Sequence of chain 1.B:
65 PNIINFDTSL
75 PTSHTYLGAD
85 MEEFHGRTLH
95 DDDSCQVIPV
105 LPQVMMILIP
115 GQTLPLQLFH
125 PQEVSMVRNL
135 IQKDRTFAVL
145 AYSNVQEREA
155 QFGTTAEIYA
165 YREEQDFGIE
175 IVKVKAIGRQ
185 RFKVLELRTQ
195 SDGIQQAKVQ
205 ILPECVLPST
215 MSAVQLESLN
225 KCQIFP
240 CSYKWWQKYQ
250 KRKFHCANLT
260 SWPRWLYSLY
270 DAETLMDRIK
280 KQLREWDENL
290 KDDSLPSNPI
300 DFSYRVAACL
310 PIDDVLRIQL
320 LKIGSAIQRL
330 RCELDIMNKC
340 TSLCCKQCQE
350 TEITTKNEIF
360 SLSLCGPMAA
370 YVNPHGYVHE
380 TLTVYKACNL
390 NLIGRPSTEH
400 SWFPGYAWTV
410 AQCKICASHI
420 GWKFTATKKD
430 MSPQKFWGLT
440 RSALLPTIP

Sequence of chain 1.C:
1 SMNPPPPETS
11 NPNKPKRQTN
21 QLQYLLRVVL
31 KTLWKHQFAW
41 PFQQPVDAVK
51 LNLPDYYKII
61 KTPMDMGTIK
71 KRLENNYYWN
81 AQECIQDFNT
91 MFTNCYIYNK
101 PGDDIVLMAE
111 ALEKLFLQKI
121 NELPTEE

Binding-site contacts:
Ligand atom O6 contacts residue LEU53 of chain 1.C at 3.2 Å.
Ligand atom O2 contacts residue PRO373 of chain 1.B at 3.1 Å.
Ligand atom C30 contacts residue ILE105 of chain 1.C at 3.7 Å (hydrophobic).
Ligand atom C21 contacts residue PRO373 of chain 1.B at 3.5 Å (hydrophobic).
Ligand atom C18 contacts residue HIS374 of chain 1.B at 3.3 Å.
Ligand atom O2 contacts residue TRP401 of chain 1.B at 3.4 Å (h-bond).
Ligand atom S contacts residue PRO41 of chain 1.C at 3.6 Å.
Ligand atom N1 contacts residue ASN99 of chain 1.C at 3.2 Å (h-bond).
Ligand atom O4 contacts residue TRP421 of chain 1.B at 3.1 Å.
Ligand atom C15 contacts residue ASN372 of chain 1.B at 3.2 Å.
Ligand atom C contacts residue PHE42 of chain 1.C at 3.7 Å (hydrophobic).
Ligand atom C18 contacts residue TRP40 of chain 1.C at 3.2 Å (hydrophobic).
Ligand atom C26 contacts residue TRP421 of chain 1.B at 3.5 Å (hydrophobic).
Ligand atom N5 contacts residue HIS399 of chain 1.B at 2.7 Å (h-bond).
Ligand atom C20 contacts residue PRO373 of chain 1.B at 3.7 Å (hydrophobic).
Ligand atom O1 contacts residue TRP401 of chain 1.B at 2.8 Å (h-bond).
Ligand atom O1 contacts residue PHE423 of chain 1.B at 3.4 Å.
Ligand atom O5 contacts residue TYR376 of chain 1.B at 3.7 Å.
Ligand atom C23 contacts residue TRP401 of chain 1.B at 3.3 Å (hydrophobic).
Ligand atom O2 contacts residue HIS399 of chain 1.B at 3.2 Å (h-bond).
Ligand atom C17 contacts residue TRP40 of chain 1.C at 3.5 Å (hydrophobic).
Ligand atom C31 contacts residue PRO41 of chain 1.C at 3.7 Å (hydrophobic).
Ligand atom C24 contacts residue HIS399 of chain 1.B at 3.5 Å.
Ligand atom C17 contacts residue HIS374 of chain 1.B at 3.6 Å.
Ligand atom C14 contacts residue ASN372 of chain 1.B at 3.7 Å.
Ligand atom C25 contacts residue TRP407 of chain 1.B at 3.5 Å (hydrophobic).
Ligand atom C24 contacts residue TRP401 of chain 1.B at 3.5 Å (hydrophobic).
Ligand atom O1 contacts residue HIS399 of chain 1.B at 3.5 Å (h-bond).
Ligand atom O2 contacts residue ASN372 of chain 1.B at 3.2 Å.
Ligand atom C24 contacts residue TRP407 of chain 1.B at 3.6 Å (hydrophobic).
Ligand atom O1 contacts residue TRP407 of chain 1.B at 3.6 Å.
Ligand atom C23 contacts residue HIS399 of chain 1.B at 3.4 Å.
Ligand atom C26 contacts residue TRP407 of chain 1.B at 3.5 Å (hydrophobic).
Ligand atom O3 contacts residue PRO373 of chain 1.B at 3.5 Å.
Ligand atom O5 contacts residue ASN372 of chain 1.B at 3.3 Å (h-bond).
Ligand atom N5 contacts residue TRP401 of chain 1.B at 3.1 Å.
Ligand atom O5 contacts residue HIS374 of chain 1.B at 3.6 Å.
Ligand atom O3 contacts residue TRP407 of chain 1.B at 3.5 Å.
Ligand atom C31 contacts residue ILE105 of chain 1.C at 3.5 Å (hydrophobic).
Ligand atom O1 contacts residue SER400 of chain 1.B at 3.4 Å.

A protein and the small-molecule ligand that binds it are described below.
Small molecule (SMILES): Cc1sc2c(c1C)C(c1ccc(Cl)cc1)=N[C@@H](CC(=O)NCCCCCCCCNC(=O)COc1cccc3c1C(=O)N([C@H]1CCC(=O)NC1=O)C3=O)c1nnc(C)n1-2